Sequence of chain 1.A:
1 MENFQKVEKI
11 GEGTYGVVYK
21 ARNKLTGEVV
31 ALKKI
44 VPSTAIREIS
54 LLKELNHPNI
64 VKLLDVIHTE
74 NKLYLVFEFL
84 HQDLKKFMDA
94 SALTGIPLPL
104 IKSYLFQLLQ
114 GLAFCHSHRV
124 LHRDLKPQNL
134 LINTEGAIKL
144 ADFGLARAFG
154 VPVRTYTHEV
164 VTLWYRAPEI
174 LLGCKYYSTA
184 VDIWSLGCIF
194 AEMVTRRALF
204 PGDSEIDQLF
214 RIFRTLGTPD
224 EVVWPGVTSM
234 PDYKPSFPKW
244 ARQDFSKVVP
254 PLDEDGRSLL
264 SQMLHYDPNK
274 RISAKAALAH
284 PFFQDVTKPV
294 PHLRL

This protein binds this small molecule.
Small molecule (SMILES): Cc1nc(C)c(-c2ccnc(N/C=N\O)n2)s1

Binding-site contacts:
Ligand atom O10 contacts residue LEU83 of chain 1.A at 3.6 Å.
Ligand atom N2A contacts residue VAL18 of chain 1.A at 3.9 Å.
Ligand atom N1 contacts residue PHE82 of chain 1.A at 3.5 Å.
Ligand atom N9 contacts residue GLN85 of chain 1.A at 3.8 Å.
Ligand atom C6 contacts residue ALA31 of chain 1.A at 3.8 Å (hydrophobic).
Ligand atom C7A contacts residue GLN131 of chain 1.A at 3.9 Å.
Ligand atom C2 contacts residue LEU83 of chain 1.A at 3.0 Å (hydrophobic).
Ligand atom N7 contacts residue LEU83 of chain 1.A at 2.5 Å (h-bond).
Ligand atom N1 contacts residue LEU83 of chain 1.A at 2.8 Å (h-bond).
Ligand atom N3 contacts residue ILE10 of chain 1.A at 3.3 Å.
Ligand atom C6 contacts residue PHE82 of chain 1.A at 3.7 Å (hydrophobic).
Ligand atom C5 contacts residue GLU81 of chain 1.A at 4.0 Å.
Ligand atom C7A contacts residue VAL18 of chain 1.A at 4.0 Å (hydrophobic).
Ligand atom N2A contacts residue ASP145 of chain 1.A at 3.0 Å (salt-bridge).
Ligand atom C3A contacts residue VAL18 of chain 1.A at 3.8 Å (hydrophobic).
Ligand atom C8 contacts residue ILE10 of chain 1.A at 3.4 Å (hydrophobic).
Ligand atom C8 contacts residue LEU83 of chain 1.A at 2.9 Å (hydrophobic).
Ligand atom O10 contacts residue PHE82 of chain 1.A at 3.3 Å.
Ligand atom N3 contacts residue LEU134 of chain 1.A at 4.0 Å.
Ligand atom C2 contacts residue PHE82 of chain 1.A at 3.9 Å (hydrophobic).
Ligand atom C4 contacts residue LEU134 of chain 1.A at 3.7 Å (hydrophobic).
Ligand atom N7 contacts residue ILE10 of chain 1.A at 3.3 Å.
Ligand atom C6 contacts residue GLU81 of chain 1.A at 3.3 Å.
Ligand atom C6 contacts residue LEU83 of chain 1.A at 3.4 Å (hydrophobic).
Ligand atom C6A contacts residue ASP145 of chain 1.A at 3.1 Å.
Ligand atom N9 contacts residue LEU83 of chain 1.A at 3.4 Å (h-bond).
Ligand atom S4A contacts residue ILE10 of chain 1.A at 3.8 Å.
Ligand atom N9 contacts residue ILE10 of chain 1.A at 3.7 Å.
Ligand atom N9 contacts residue HIS84 of chain 1.A at 3.0 Å (h-bond).
Ligand atom C6 contacts residue LEU134 of chain 1.A at 3.6 Å (hydrophobic).
Ligand atom N7 contacts residue PHE82 of chain 1.A at 3.3 Å.
Ligand atom O10 contacts residue HIS84 of chain 1.A at 3.2 Å (h-bond).
Ligand atom C8 contacts residue GLN85 of chain 1.A at 3.9 Å.
Ligand atom C2 contacts residue ILE10 of chain 1.A at 3.8 Å (hydrophobic).
Ligand atom C5 contacts residue ALA31 of chain 1.A at 3.8 Å (hydrophobic).
Ligand atom C1A contacts residue ASP145 of chain 1.A at 3.5 Å.
Ligand atom O10 contacts residue ILE10 of chain 1.A at 3.2 Å.
Ligand atom C5 contacts residue LEU134 of chain 1.A at 3.2 Å (hydrophobic).
Ligand atom C6A contacts residue ALA144 of chain 1.A at 3.5 Å (hydrophobic).
Ligand atom C8 contacts residue HIS84 of chain 1.A at 3.7 Å.